Sequence of chain 1.A:
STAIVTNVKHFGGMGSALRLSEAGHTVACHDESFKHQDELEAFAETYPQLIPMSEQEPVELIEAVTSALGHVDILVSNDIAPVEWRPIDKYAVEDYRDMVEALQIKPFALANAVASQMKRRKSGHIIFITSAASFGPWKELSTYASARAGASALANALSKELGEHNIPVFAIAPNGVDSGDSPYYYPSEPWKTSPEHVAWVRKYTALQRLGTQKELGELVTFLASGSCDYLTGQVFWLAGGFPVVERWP

Sequence of chain 2.A:
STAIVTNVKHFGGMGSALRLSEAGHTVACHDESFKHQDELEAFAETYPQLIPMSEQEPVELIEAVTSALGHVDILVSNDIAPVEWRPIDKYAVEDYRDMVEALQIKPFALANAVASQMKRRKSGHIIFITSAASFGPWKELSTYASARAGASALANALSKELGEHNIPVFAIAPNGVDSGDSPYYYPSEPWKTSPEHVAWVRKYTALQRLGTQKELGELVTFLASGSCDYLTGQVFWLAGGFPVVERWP

Binding-site contacts:
Ligand atom C1 contacts residue LEU142 of chain 2.A at 4.2 Å (hydrophobic).
Ligand atom C6 contacts residue TYR186 of chain 2.A at 4.0 Å (hydrophobic).
Ligand atom C1 contacts residue TYR187 of chain 2.A at 4.1 Å (hydrophobic).
Ligand atom C5 contacts residue PRO175 of chain 2.A at 4.0 Å (hydrophobic).
Ligand atom C6 contacts residue THR131 of chain 2.A at 4.0 Å.
Ligand atom O2 contacts residue TYR145 of chain 2.A at 4.0 Å.
Ligand atom C3 contacts residue SER132 of chain 2.A at 3.9 Å.
Ligand atom C6 contacts residue SER132 of chain 2.A at 3.1 Å.
Ligand atom O2 contacts residue TRP139 of chain 2.A at 3.6 Å.
Ligand atom C4 contacts residue TYR187 of chain 2.A at 3.8 Å (hydrophobic).
Ligand atom O1 contacts residue TRP139 of chain 2.A at 4.2 Å.
Ligand atom C1 contacts residue TRP139 of chain 2.A at 3.2 Å (hydrophobic).
Ligand atom C5 contacts residue SER132 of chain 2.A at 4.0 Å.
Ligand atom O1 contacts residue TYR187 of chain 2.A at 4.2 Å.
Ligand atom C2 contacts residue TRP86 of chain 2.A at 4.3 Å (hydrophobic).
Ligand atom O2 contacts residue ASN176 of chain 2.A at 3.6 Å (h-bond).
Ligand atom C1 contacts residue TRP249 of chain 1.A at 3.3 Å (hydrophobic).
Ligand atom C4 contacts residue ASN176 of chain 2.A at 3.1 Å.
Ligand atom C6 contacts residue TYR145 of chain 2.A at 3.5 Å (hydrophobic).
Ligand atom O2 contacts residue SER132 of chain 2.A at 3.0 Å (h-bond).
Ligand atom C4 contacts residue PRO175 of chain 2.A at 3.8 Å (hydrophobic).
Ligand atom O2 contacts residue ALA134 of chain 2.A at 3.5 Å.
Ligand atom O3 contacts residue SER132 of chain 2.A at 3.0 Å (h-bond).
Ligand atom C4 contacts residue SER132 of chain 2.A at 4.2 Å.
Ligand atom C3 contacts residue TRP139 of chain 2.A at 4.1 Å (hydrophobic).
Ligand atom O3 contacts residue TYR145 of chain 2.A at 2.6 Å (h-bond).
Ligand atom C2 contacts residue TRP139 of chain 2.A at 3.8 Å (hydrophobic).
Ligand atom O3 contacts residue TYR186 of chain 2.A at 3.9 Å.
Ligand atom C2 contacts residue LEU142 of chain 2.A at 3.6 Å (hydrophobic).
Ligand atom C1 contacts residue TRP86 of chain 2.A at 3.5 Å (hydrophobic).
Ligand atom C2 contacts residue TRP249 of chain 1.A at 3.8 Å (hydrophobic).
Ligand atom O1 contacts residue TRP249 of chain 1.A at 3.4 Å.
Ligand atom O3 contacts residue PRO175 of chain 2.A at 4.3 Å.
Ligand atom C6 contacts residue PRO175 of chain 2.A at 3.4 Å (hydrophobic).
Ligand atom C1 contacts residue ASN176 of chain 2.A at 4.3 Å.
Ligand atom C5 contacts residue TYR145 of chain 2.A at 3.8 Å (hydrophobic).
Ligand atom C3 contacts residue ASN176 of chain 2.A at 3.2 Å.
Ligand atom O1 contacts residue ASN176 of chain 2.A at 3.7 Å.
Ligand atom C5 contacts residue TYR186 of chain 2.A at 3.7 Å (hydrophobic).
Ligand atom C6 contacts residue PHE12 of chain 2.A at 3.6 Å (hydrophobic).

The small molecule below binds the protein below.
Small molecule (SMILES): CCOC(=O)C[C@H]1CO1